Binding-site contacts:
Ligand atom O10 contacts residue TYR252 of chain 1.A at 2.7 Å (h-bond).
Ligand atom O6 contacts residue GLY189 of chain 1.A at 3.4 Å (h-bond).
Ligand atom O2 contacts residue LYS165 of chain 1.A at 3.6 Å.
Ligand atom O8 contacts residue ILE251 of chain 1.A at 3.2 Å.
Ligand atom O7 contacts residue ASP191 of chain 1.A at 3.1 Å (salt-bridge).
Ligand atom O7 contacts residue GLY189 of chain 1.A at 3.7 Å.
Ligand atom O1A contacts residue GLY47 of chain 1.A at 3.4 Å.
Ligand atom O1A contacts residue SER48 of chain 1.A at 3.3 Å (h-bond).
Ligand atom O1A contacts residue TYR44 of chain 1.A at 3.2 Å.
Ligand atom O10 contacts residue SER49 of chain 1.A at 3.5 Å (h-bond).
Ligand atom C7 contacts residue ASP191 of chain 1.A at 3.4 Å.
Ligand atom C11 contacts residue TYR252 of chain 1.A at 3.8 Å (hydrophobic).
Ligand atom O1A contacts residue LYS165 of chain 1.A at 2.7 Å (salt-bridge).
Ligand atom O1B contacts residue GLY47 of chain 1.A at 3.7 Å.
Ligand atom O1B contacts residue SER48 of chain 1.A at 3.3 Å (h-bond).
Ligand atom C10 contacts residue TYR252 of chain 1.A at 3.6 Å (hydrophobic).
Ligand atom O4 contacts residue ILE206 of chain 1.A at 3.7 Å.
Ligand atom O1B contacts residue ALA11 of chain 1.A at 3.3 Å.
Ligand atom C2 contacts residue LYS165 of chain 1.A at 3.7 Å.
Ligand atom C3 contacts residue SER49 of chain 1.A at 3.1 Å.
Ligand atom O7 contacts residue GLU192 of chain 1.A at 2.7 Å (salt-bridge).
Ligand atom O6 contacts residue GLY207 of chain 1.A at 3.2 Å.
Ligand atom C9 contacts residue GLU192 of chain 1.A at 3.7 Å.
Ligand atom C4 contacts residue GLY189 of chain 1.A at 3.6 Å.
Ligand atom C7 contacts residue GLY189 of chain 1.A at 3.9 Å.
Ligand atom C1 contacts residue SER48 of chain 1.A at 3.5 Å.
Ligand atom O9 contacts residue ILE243 of chain 1.A at 3.7 Å.
Ligand atom O1B contacts residue SER49 of chain 1.A at 3.0 Å (h-bond).
Ligand atom C1 contacts residue LYS165 of chain 1.A at 3.6 Å.
Ligand atom O6 contacts residue SER208 of chain 1.A at 3.0 Å (h-bond).
Ligand atom O2 contacts residue ILE206 of chain 1.A at 3.3 Å.
Ligand atom O7 contacts residue PHE190 of chain 1.A at 3.8 Å.
Ligand atom O8 contacts residue SER208 of chain 1.A at 3.2 Å (h-bond).
Ligand atom O4 contacts residue GLY189 of chain 1.A at 2.6 Å (h-bond).
Ligand atom O6 contacts residue ASP191 of chain 1.A at 2.5 Å (salt-bridge).
Ligand atom C2 contacts residue SER48 of chain 1.A at 4.0 Å.
Ligand atom C6 contacts residue ASP191 of chain 1.A at 3.2 Å.
Ligand atom C6 contacts residue GLY189 of chain 1.A at 2.9 Å.
Ligand atom O9 contacts residue GLU192 of chain 1.A at 3.2 Å (salt-bridge).
Ligand atom C5 contacts residue GLY189 of chain 1.A at 3.8 Å.

This small molecule binds to this protein.
Small molecule (SMILES): CC(=O)N[C@@H]([C@@H](O)[C@H](O)[C@H](O)CO)[C@@H](O)C[C@H](O)C(=O)O

Sequence of chain 1.A:
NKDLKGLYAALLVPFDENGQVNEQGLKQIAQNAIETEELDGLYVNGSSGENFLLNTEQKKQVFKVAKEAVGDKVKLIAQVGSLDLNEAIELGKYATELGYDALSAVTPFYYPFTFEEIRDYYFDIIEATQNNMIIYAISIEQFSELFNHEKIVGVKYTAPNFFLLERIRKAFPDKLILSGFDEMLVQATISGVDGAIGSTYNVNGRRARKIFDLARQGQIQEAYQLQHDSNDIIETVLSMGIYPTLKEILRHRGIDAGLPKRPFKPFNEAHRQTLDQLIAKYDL